Binding-site contacts:
Ligand atom C2 contacts residue ASP70 of chain 2.A at 3.5 Å.
Ligand atom C5 contacts residue ASP70 of chain 2.A at 3.8 Å.
Ligand atom N27 contacts residue TRP98 of chain 2.A at 2.8 Å (h-bond).
Ligand atom C1 contacts residue TYR324 of chain 2.A at 3.3 Å (hydrophobic).
Ligand atom O8 contacts residue TYR324 of chain 2.A at 3.6 Å (h-bond).
Ligand atom N25 contacts residue GLU38 of chain 2.A at 3.9 Å.
Ligand atom C1 contacts residue ARG37 of chain 2.A at 3.8 Å.
Ligand atom O9 contacts residue ASP70 of chain 2.A at 3.0 Å (salt-bridge).
Ligand atom C26 contacts residue GLU38 of chain 2.A at 3.7 Å.
Ligand atom C3 contacts residue GLU197 of chain 2.A at 3.8 Å.
Ligand atom C38 contacts residue GLU196 of chain 2.A at 3.6 Å.
Ligand atom N27 contacts residue LEU53 of chain 2.A at 3.7 Å.
Ligand atom N30 contacts residue ARG75 of chain 2.A at 3.8 Å.
Ligand atom C4 contacts residue TYR324 of chain 2.A at 3.7 Å (hydrophobic).
Ligand atom O7 contacts residue ARG212 of chain 2.A at 3.2 Å (salt-bridge).
Ligand atom O14 contacts residue ARG71 of chain 2.A at 2.9 Å (salt-bridge).
Ligand atom O8 contacts residue ARG290 of chain 2.A at 2.7 Å (salt-bridge).
Ligand atom C36 contacts residue ARG144 of chain 2.A at 3.9 Å.
Ligand atom C5 contacts residue TYR324 of chain 2.A at 3.5 Å (hydrophobic).
Ligand atom N30 contacts residue TRP98 of chain 2.A at 3.9 Å.
Ligand atom C38 contacts residue ARG212 of chain 2.A at 3.8 Å.
Ligand atom C37 contacts residue GLU197 of chain 2.A at 3.8 Å.
Ligand atom N30 contacts residue ASP70 of chain 2.A at 3.3 Å (salt-bridge).
Ligand atom C3 contacts residue TYR324 of chain 2.A at 3.5 Å (hydrophobic).
Ligand atom O14 contacts residue ASP70 of chain 2.A at 3.8 Å.
Ligand atom C6 contacts residue TYR324 of chain 2.A at 3.0 Å (hydrophobic).
Ligand atom N30 contacts residue GLU38 of chain 2.A at 3.6 Å.
Ligand atom O8 contacts residue ARG37 of chain 2.A at 2.7 Å (salt-bridge).
Ligand atom O7 contacts residue TYR324 of chain 2.A at 3.4 Å (h-bond).
Ligand atom N27 contacts residue GLU38 of chain 2.A at 3.9 Å.
Ligand atom C2 contacts residue TYR324 of chain 2.A at 3.9 Å (hydrophobic).
Ligand atom C26 contacts residue TRP98 of chain 2.A at 3.8 Å (hydrophobic).
Ligand atom C1 contacts residue ASP70 of chain 2.A at 3.4 Å.
Ligand atom N27 contacts residue GLU147 of chain 2.A at 2.9 Å (salt-bridge).
Ligand atom C1 contacts residue GLU38 of chain 2.A at 3.4 Å.
Ligand atom O7 contacts residue ARG290 of chain 2.A at 2.7 Å (salt-bridge).
Ligand atom C6 contacts residue ARG290 of chain 2.A at 3.5 Å.
Ligand atom C4 contacts residue ASP70 of chain 2.A at 3.8 Å.
Ligand atom C6 contacts residue ARG37 of chain 2.A at 3.8 Å.
Ligand atom C15 contacts residue TRP98 of chain 2.A at 3.7 Å (hydrophobic).

Sequence of chain 2.A:
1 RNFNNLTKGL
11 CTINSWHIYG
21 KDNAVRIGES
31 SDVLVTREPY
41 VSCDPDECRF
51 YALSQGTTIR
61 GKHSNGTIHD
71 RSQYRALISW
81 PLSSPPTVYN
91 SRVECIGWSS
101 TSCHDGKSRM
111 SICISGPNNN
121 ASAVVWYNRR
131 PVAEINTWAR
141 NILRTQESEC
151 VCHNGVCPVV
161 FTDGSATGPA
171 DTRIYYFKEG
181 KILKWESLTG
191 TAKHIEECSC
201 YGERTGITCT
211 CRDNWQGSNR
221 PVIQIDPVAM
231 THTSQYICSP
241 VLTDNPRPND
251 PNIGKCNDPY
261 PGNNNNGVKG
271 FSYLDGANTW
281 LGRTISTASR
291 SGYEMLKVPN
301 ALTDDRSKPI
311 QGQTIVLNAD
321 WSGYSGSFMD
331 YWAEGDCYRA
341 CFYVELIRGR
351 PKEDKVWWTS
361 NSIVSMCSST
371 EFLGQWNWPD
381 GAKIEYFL

A small-molecule ligand and the protein it binds are described below.
Small molecule (SMILES): CCC(CC)[C@H](NC(C)=O)[C@@H]1[C@H](O)[C@@H](C(=O)O)C[C@H]1NC(=N)N